Sequence of chain 1.A:
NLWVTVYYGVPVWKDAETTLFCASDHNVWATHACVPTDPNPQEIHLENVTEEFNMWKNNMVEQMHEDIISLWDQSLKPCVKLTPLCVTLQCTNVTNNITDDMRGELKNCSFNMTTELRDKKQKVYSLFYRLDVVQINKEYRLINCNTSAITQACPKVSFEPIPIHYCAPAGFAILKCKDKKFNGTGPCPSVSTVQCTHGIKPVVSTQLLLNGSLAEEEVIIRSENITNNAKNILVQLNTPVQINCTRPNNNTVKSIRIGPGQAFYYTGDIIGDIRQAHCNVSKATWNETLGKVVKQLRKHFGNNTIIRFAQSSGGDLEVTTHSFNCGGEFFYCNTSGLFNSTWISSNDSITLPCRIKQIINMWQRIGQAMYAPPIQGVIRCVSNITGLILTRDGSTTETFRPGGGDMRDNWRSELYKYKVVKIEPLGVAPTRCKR

Sequence of chain 1.E:
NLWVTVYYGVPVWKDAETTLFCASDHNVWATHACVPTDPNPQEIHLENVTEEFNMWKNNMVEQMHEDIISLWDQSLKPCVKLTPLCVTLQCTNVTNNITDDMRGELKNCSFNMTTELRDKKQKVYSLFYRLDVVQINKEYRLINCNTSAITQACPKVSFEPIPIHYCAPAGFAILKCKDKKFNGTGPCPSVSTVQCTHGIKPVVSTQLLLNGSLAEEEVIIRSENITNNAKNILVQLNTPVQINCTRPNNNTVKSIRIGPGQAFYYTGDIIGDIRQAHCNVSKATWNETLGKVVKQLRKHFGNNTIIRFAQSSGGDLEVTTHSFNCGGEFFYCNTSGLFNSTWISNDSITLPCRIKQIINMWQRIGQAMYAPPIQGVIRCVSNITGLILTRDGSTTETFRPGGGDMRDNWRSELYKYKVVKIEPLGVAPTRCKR

Binding-site contacts:
Ligand atom C1 contacts residue THR166 of chain 1.A at 4.2 Å.
Ligand atom O6 contacts residue ARG160 of chain 1.A at 3.8 Å.
Ligand atom O5 contacts residue ASN165 of chain 1.A at 2.4 Å (h-bond).
Ligand atom C3 contacts residue ASN165 of chain 1.A at 3.8 Å.
Ligand atom C2 contacts residue THR166 of chain 1.A at 4.4 Å.
Ligand atom C6 contacts residue ARG160 of chain 1.A at 4.0 Å.
Ligand atom N2 contacts residue THR166 of chain 1.A at 3.5 Å (h-bond).
Ligand atom N2 contacts residue ASN165 of chain 1.A at 2.9 Å (h-bond).
Ligand atom C4 contacts residue ASN165 of chain 1.A at 4.2 Å.
Ligand atom C7 contacts residue THR166 of chain 1.A at 4.1 Å.
Ligand atom C7 contacts residue ASN165 of chain 1.A at 4.1 Å.
Ligand atom C1 contacts residue ASN165 of chain 1.A at 1.4 Å.
Ligand atom C5 contacts residue ASN165 of chain 1.A at 3.6 Å.
Ligand atom C1 contacts residue ARG160 of chain 1.A at 4.0 Å.
Ligand atom C8 contacts residue THR166 of chain 1.A at 4.2 Å.
Ligand atom C5 contacts residue ARG160 of chain 1.A at 4.2 Å.
Ligand atom C2 contacts residue ASN165 of chain 1.A at 2.5 Å.
Ligand atom C8 contacts residue ARG276 of chain 1.E at 3.6 Å.
Ligand atom O5 contacts residue ARG160 of chain 1.A at 3.2 Å (salt-bridge).

The small molecule below binds the protein below.
Small molecule (SMILES): CC(=O)N[C@H]1[C@H](O[C@H]2[C@H](O)[C@@H](NC(C)=O)CO[C@@H]2CO)O[C@H](CO)[C@@H](O)[C@@H]1O